Sequence of chain 1.A:
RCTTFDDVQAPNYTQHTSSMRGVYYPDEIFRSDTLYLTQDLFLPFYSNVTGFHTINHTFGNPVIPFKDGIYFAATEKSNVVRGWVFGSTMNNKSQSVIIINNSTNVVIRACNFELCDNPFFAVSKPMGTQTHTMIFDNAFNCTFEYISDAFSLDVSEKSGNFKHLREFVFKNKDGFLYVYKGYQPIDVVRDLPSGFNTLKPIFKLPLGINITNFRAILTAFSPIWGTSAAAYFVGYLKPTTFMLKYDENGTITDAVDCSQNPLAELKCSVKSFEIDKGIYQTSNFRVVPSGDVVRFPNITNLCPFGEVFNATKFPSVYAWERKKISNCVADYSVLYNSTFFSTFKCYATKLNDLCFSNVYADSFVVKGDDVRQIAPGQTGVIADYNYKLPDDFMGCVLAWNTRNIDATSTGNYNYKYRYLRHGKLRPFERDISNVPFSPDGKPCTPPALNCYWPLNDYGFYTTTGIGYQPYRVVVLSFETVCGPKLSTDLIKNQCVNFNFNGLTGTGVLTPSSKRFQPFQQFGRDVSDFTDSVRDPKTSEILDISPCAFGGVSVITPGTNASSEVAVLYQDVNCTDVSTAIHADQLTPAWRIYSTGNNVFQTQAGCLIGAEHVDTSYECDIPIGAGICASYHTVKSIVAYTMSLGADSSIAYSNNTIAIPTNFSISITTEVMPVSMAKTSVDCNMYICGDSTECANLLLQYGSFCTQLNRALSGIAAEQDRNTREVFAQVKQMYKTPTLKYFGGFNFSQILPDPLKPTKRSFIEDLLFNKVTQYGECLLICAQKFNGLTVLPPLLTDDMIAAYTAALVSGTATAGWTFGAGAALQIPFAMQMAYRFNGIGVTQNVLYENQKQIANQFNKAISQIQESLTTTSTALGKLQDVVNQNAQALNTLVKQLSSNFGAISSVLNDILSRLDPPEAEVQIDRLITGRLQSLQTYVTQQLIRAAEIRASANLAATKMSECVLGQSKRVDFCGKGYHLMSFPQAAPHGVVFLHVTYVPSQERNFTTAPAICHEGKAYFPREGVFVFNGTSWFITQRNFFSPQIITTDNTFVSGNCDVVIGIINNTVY

Binding-site contacts:
Ligand atom N2 contacts residue ASN589 of chain 1.C at 2.9 Å (h-bond).
Ligand atom O7 contacts residue CYS820 of chain 1.A at 3.7 Å.
Ligand atom C2 contacts residue ASN589 of chain 1.C at 2.5 Å.
Ligand atom C5 contacts residue ASN589 of chain 1.C at 3.6 Å.
Ligand atom C6 contacts residue THR591 of chain 1.C at 4.4 Å.
Ligand atom C8 contacts residue ASN589 of chain 1.C at 3.6 Å.
Ligand atom C1 contacts residue THR591 of chain 1.C at 3.4 Å.
Ligand atom C8 contacts residue LEU818 of chain 1.A at 3.2 Å (hydrophobic).
Ligand atom C8 contacts residue CYS820 of chain 1.A at 4.0 Å (hydrophobic).
Ligand atom C3 contacts residue ASN589 of chain 1.C at 3.8 Å.
Ligand atom C7 contacts residue ASN589 of chain 1.C at 3.2 Å.
Ligand atom C5 contacts residue THR591 of chain 1.C at 3.7 Å.
Ligand atom C4 contacts residue ASN589 of chain 1.C at 4.2 Å.
Ligand atom C7 contacts residue LEU818 of chain 1.A at 4.0 Å (hydrophobic).
Ligand atom C8 contacts residue GLN617 of chain 1.C at 3.8 Å.
Ligand atom O6 contacts residue THR591 of chain 1.C at 3.4 Å.
Ligand atom O5 contacts residue ASN589 of chain 1.C at 2.4 Å (h-bond).
Ligand atom O7 contacts residue ASN589 of chain 1.C at 3.4 Å (h-bond).
Ligand atom O5 contacts residue THR591 of chain 1.C at 3.6 Å.
Ligand atom C1 contacts residue ASN589 of chain 1.C at 1.4 Å.
Ligand atom O7 contacts residue LEU818 of chain 1.A at 4.0 Å.
Ligand atom C2 contacts residue THR591 of chain 1.C at 4.4 Å.

Sequence of chain 1.C:
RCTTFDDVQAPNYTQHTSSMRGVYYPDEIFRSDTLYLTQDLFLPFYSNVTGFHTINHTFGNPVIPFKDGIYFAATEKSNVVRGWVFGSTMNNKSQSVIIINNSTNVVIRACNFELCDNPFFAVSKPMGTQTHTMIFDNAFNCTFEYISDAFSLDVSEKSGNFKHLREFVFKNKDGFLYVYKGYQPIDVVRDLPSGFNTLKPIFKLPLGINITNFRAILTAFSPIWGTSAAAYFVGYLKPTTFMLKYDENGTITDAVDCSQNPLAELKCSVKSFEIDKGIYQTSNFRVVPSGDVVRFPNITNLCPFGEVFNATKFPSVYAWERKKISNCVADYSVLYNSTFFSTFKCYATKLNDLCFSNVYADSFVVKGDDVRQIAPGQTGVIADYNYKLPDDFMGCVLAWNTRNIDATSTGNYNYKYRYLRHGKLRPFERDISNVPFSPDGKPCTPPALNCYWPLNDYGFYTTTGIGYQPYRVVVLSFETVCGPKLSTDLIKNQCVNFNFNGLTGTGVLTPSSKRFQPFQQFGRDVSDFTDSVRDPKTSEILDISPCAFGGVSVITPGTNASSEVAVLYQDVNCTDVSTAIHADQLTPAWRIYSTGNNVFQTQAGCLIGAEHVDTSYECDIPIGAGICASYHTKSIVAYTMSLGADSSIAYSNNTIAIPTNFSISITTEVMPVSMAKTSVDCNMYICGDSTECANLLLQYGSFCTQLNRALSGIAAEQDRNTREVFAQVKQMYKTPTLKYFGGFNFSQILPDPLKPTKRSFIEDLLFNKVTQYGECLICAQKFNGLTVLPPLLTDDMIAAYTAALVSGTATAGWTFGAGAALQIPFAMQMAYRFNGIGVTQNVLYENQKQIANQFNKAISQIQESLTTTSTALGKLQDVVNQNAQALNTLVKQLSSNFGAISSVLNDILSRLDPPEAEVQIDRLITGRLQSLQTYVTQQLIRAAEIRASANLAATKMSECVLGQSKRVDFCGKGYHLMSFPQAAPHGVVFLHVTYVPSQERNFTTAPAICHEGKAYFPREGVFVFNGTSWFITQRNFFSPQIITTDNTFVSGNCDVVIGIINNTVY

A small-molecule ligand and the protein it binds are described below.
Small molecule (SMILES): CC(=O)N[C@H]1[C@H](O[C@H]2[C@H](O)[C@@H](NC(C)=O)CO[C@@H]2CO)O[C@H](CO)[C@@H](O[C@@H]2O[C@H](CO)[C@@H](O)[C@H](O[C@H]3O[C@H](CO)[C@@H](O)[C@H](O)[C@@H]3O)[C@@H]2O)[C@@H]1O